Sequence of chain 1.A:
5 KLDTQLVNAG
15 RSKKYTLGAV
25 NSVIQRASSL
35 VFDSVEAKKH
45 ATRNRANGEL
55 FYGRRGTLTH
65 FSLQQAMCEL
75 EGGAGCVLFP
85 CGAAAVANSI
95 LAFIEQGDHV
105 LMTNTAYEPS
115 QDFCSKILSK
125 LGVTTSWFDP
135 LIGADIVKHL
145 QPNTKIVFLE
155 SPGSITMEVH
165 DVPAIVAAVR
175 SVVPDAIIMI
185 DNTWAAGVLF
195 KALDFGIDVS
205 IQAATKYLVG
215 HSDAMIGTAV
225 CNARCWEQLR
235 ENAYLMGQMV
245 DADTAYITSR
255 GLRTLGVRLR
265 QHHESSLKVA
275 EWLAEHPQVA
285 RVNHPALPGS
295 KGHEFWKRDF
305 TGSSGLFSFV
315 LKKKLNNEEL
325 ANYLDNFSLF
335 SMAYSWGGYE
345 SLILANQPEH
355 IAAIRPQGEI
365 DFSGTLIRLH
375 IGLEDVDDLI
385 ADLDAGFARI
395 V

This small molecule binds to this protein.
Small molecule (SMILES): Cc1ncc(COP(=O)(O)O)c(C/N=C(\C=C\OCCN)C(=O)O)c1O

Binding-site contacts:
Ligand atom NI contacts residue ARG58 of chain 1.A at 3.5 Å (salt-bridge).
Ligand atom C6 contacts residue ASP185 of chain 2.A at 3.5 Å.
Ligand atom O3 contacts residue TRP340 of chain 2.A at 3.3 Å (h-bond).
Ligand atom O3B contacts residue ARG372 of chain 2.A at 3.0 Å (salt-bridge).
Ligand atom OP4 contacts residue ALA87 of chain 2.A at 3.6 Å.
Ligand atom C4A contacts residue LYS210 of chain 2.A at 3.0 Å.
Ligand atom CEI contacts residue TYR338 of chain 2.A at 3.3 Å (hydrophobic).
Ligand atom CBC contacts residue SER339 of chain 2.A at 3.6 Å.
Ligand atom O3B contacts residue SER339 of chain 2.A at 2.8 Å (h-bond).
Ligand atom CBI contacts residue TYR111 of chain 2.A at 3.3 Å (hydrophobic).
Ligand atom C2A contacts residue ASP185 of chain 2.A at 3.5 Å.
Ligand atom OP1 contacts residue MET219 of chain 2.A at 3.4 Å.
Ligand atom CBI contacts residue TYR56 of chain 1.A at 3.4 Å (hydrophobic).
Ligand atom OP1 contacts residue CYS85 of chain 2.A at 3.6 Å.
Ligand atom O2B contacts residue ARG372 of chain 2.A at 2.8 Å (salt-bridge).
Ligand atom C5A contacts residue TYR111 of chain 2.A at 3.6 Å (hydrophobic).
Ligand atom OP3 contacts residue CYS85 of chain 2.A at 3.3 Å.
Ligand atom OP3 contacts residue GLY86 of chain 2.A at 3.3 Å (h-bond).
Ligand atom OP3 contacts residue ALA87 of chain 2.A at 2.9 Å (h-bond).
Ligand atom N1 contacts residue ASP185 of chain 2.A at 2.8 Å (salt-bridge).
Ligand atom CGI contacts residue TYR111 of chain 2.A at 3.1 Å (hydrophobic).
Ligand atom C5A contacts residue ALA87 of chain 2.A at 3.5 Å (hydrophobic).
Ligand atom OET contacts residue TYR56 of chain 1.A at 3.0 Å.
Ligand atom C5A contacts residue ARG58 of chain 1.A at 3.5 Å.
Ligand atom P contacts residue GLY86 of chain 2.A at 3.5 Å.
Ligand atom OP4 contacts residue GLY86 of chain 2.A at 3.5 Å.
Ligand atom OP2 contacts residue TYR56 of chain 1.A at 2.6 Å (h-bond).
Ligand atom OP1 contacts residue THR209 of chain 2.A at 2.6 Å (h-bond).
Ligand atom OP2 contacts residue LYS210 of chain 2.A at 3.5 Å (salt-bridge).
Ligand atom OP1 contacts residue GLY86 of chain 2.A at 3.0 Å (h-bond).
Ligand atom OP2 contacts residue MET219 of chain 2.A at 3.3 Å.
Ligand atom OP2 contacts residue ARG58 of chain 1.A at 3.0 Å (salt-bridge).
Ligand atom C2A contacts residue GLU154 of chain 2.A at 3.5 Å.
Ligand atom C5 contacts residue TYR111 of chain 2.A at 3.5 Å (hydrophobic).
Ligand atom OP3 contacts residue ARG58 of chain 1.A at 2.8 Å (salt-bridge).
Ligand atom OET contacts residue TYR338 of chain 2.A at 3.5 Å.
Ligand atom NI contacts residue TYR111 of chain 2.A at 2.8 Å (h-bond).
Ligand atom O2B contacts residue TRP340 of chain 2.A at 3.1 Å (h-bond).
Ligand atom N4A contacts residue TYR111 of chain 2.A at 3.3 Å.
Ligand atom OP4 contacts residue ALA207 of chain 2.A at 3.1 Å.

Sequence of chain 2.A:
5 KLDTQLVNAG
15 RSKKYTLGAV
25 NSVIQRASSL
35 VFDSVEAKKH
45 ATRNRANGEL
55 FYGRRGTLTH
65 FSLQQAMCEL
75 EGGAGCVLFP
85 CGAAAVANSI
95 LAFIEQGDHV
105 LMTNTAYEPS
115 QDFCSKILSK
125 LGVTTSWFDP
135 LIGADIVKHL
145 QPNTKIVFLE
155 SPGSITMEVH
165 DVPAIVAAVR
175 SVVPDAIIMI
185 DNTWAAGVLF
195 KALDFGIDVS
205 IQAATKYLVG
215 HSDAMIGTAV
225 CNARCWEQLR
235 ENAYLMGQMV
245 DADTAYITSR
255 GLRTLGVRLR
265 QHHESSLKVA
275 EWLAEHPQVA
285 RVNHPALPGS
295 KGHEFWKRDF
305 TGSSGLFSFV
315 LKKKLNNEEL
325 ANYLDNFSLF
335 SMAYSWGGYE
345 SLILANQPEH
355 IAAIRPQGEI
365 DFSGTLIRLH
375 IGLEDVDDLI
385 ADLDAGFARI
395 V